Sequence of chain 1.C:
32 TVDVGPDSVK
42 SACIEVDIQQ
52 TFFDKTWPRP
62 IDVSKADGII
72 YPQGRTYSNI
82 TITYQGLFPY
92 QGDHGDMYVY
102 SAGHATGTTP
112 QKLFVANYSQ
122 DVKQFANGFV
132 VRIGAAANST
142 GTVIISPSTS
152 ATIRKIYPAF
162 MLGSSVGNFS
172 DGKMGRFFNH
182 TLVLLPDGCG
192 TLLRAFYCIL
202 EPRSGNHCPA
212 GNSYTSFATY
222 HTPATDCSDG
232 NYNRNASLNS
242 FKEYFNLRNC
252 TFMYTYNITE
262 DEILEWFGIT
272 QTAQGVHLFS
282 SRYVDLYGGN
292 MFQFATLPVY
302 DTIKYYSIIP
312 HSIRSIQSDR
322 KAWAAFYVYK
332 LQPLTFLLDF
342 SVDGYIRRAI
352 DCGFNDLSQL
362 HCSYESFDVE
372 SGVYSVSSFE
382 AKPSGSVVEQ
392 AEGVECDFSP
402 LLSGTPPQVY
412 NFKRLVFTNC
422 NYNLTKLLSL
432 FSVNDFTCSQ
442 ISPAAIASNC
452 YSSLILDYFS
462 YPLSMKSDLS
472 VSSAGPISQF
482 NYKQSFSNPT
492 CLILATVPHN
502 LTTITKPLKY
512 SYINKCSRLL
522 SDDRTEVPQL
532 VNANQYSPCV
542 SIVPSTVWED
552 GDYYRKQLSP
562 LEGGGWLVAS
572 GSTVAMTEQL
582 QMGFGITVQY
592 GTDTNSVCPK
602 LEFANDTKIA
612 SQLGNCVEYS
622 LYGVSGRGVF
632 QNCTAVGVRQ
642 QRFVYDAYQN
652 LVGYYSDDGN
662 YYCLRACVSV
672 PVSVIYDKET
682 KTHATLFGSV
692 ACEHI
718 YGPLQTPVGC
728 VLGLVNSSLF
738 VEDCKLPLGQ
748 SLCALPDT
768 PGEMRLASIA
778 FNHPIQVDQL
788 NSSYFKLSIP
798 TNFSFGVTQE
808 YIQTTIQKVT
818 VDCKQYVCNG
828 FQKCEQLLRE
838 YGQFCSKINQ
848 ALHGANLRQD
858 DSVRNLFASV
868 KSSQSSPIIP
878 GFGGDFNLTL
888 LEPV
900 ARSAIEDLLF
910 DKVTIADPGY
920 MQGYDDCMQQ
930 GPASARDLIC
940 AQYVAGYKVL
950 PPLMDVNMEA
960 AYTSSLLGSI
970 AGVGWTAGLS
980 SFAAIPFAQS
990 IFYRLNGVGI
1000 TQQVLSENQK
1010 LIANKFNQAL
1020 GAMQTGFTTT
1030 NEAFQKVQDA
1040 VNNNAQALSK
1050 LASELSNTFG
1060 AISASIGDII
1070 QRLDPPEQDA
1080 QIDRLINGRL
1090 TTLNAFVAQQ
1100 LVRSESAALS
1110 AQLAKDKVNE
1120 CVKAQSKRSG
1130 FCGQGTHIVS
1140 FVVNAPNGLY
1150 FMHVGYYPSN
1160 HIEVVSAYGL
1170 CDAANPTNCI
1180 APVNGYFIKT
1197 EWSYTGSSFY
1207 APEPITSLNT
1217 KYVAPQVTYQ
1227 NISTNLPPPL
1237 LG

Binding-site contacts:
Ligand atom C7 contacts residue ASN258 of chain 1.C at 3.5 Å.
Ligand atom O5 contacts residue ARG235 of chain 1.C at 3.9 Å.
Ligand atom C3 contacts residue ASN258 of chain 1.C at 3.8 Å.
Ligand atom C8 contacts residue ARG235 of chain 1.C at 3.8 Å.
Ligand atom C5 contacts residue ASN258 of chain 1.C at 3.7 Å.
Ligand atom C1 contacts residue ARG235 of chain 1.C at 4.0 Å.
Ligand atom O7 contacts residue ASN258 of chain 1.C at 3.8 Å.
Ligand atom C1 contacts residue ASN258 of chain 1.C at 1.4 Å.
Ligand atom C2 contacts residue ASN258 of chain 1.C at 2.5 Å.
Ligand atom C4 contacts residue ASN258 of chain 1.C at 4.4 Å.
Ligand atom O5 contacts residue ASN258 of chain 1.C at 2.4 Å (h-bond).
Ligand atom C5 contacts residue ARG235 of chain 1.C at 3.9 Å.
Ligand atom C6 contacts residue ARG235 of chain 1.C at 3.8 Å.
Ligand atom N2 contacts residue ASN258 of chain 1.C at 2.9 Å (h-bond).

This small molecule binds to this protein.
Small molecule (SMILES): CC(=O)N[C@H]1[C@H](O[C@H]2[C@H](O)[C@@H](NC(C)=O)CO[C@@H]2CO)O[C@H](CO)[C@@H](O)[C@@H]1O